Binding-site contacts:
Ligand atom C4 contacts residue ASN234 of chain 1.C at 4.2 Å.
Ligand atom C3 contacts residue ASN234 of chain 1.C at 3.8 Å.
Ligand atom O5 contacts residue ASN234 of chain 1.C at 2.3 Å (h-bond).
Ligand atom C1 contacts residue ASN234 of chain 1.C at 1.4 Å.
Ligand atom C5 contacts residue ASN234 of chain 1.C at 3.6 Å.
Ligand atom O7 contacts residue ASN234 of chain 1.C at 3.7 Å.
Ligand atom C7 contacts residue ASN234 of chain 1.C at 3.5 Å.
Ligand atom C2 contacts residue ASN234 of chain 1.C at 2.5 Å.
Ligand atom N2 contacts residue ASN234 of chain 1.C at 3.0 Å (h-bond).

This small molecule binds to this protein.
Small molecule (SMILES): CC(=O)N[C@@H]1[C@@H](O)[C@H](O)[C@@H](CO)O[C@H]1O

Sequence of chain 1.C:
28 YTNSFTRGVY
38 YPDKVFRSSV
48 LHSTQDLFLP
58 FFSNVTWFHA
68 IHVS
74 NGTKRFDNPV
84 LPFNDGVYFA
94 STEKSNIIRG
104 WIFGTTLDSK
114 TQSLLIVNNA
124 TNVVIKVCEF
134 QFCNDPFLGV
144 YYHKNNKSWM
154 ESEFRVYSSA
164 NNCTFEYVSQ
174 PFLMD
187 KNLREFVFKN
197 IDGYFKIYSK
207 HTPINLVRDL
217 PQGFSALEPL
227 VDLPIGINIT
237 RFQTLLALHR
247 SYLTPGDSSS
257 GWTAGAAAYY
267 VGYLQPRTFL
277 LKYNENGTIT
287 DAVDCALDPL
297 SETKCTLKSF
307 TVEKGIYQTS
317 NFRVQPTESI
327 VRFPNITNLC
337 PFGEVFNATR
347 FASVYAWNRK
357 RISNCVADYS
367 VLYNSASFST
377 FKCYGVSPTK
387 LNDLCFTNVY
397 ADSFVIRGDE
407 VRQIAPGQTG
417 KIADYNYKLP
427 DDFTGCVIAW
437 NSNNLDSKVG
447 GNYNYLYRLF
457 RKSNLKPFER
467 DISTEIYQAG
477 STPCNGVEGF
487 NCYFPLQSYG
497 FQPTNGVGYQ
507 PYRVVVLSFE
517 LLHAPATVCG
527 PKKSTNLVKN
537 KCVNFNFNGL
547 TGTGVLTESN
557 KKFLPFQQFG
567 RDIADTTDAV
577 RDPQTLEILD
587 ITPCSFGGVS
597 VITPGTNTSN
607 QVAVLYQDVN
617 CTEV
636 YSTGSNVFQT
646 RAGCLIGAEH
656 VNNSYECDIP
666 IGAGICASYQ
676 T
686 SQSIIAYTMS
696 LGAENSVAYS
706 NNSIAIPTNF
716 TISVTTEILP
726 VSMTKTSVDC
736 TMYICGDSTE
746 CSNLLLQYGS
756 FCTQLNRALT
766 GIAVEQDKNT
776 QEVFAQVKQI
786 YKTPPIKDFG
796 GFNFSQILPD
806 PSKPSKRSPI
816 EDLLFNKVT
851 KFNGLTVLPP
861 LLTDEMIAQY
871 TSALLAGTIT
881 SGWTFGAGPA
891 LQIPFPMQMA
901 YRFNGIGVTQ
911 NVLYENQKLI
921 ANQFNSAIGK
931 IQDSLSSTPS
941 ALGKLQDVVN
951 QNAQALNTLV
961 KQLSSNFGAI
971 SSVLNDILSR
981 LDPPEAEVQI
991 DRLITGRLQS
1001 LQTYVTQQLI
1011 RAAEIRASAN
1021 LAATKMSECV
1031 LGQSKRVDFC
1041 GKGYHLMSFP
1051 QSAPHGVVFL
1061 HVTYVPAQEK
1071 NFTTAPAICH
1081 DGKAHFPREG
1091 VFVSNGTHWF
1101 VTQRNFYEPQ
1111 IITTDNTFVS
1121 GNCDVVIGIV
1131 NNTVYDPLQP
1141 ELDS